A protein and the small-molecule ligand that binds it are described below.
Small molecule (SMILES): CCc1cc(-c2cccnc2)nn1-c1ccc(NC(=O)c2cccnc2)cc1

Binding-site contacts:
Ligand atom C25 contacts residue ASP335 of chain 1.A at 3.2 Å.
Ligand atom N19 contacts residue ARG410 of chain 1.A at 3.3 Å (salt-bridge).
Ligand atom C9 contacts residue MET419 of chain 1.A at 3.6 Å (hydrophobic).
Ligand atom C5 contacts residue PHE267 of chain 1.A at 3.7 Å (hydrophobic).
Ligand atom C18 contacts residue SER407 of chain 1.A at 3.3 Å.
Ligand atom C20 contacts residue TYR466 of chain 1.A at 3.2 Å (hydrophobic).
Ligand atom C22 contacts residue TRP336 of chain 1.A at 3.6 Å (hydrophobic).
Ligand atom C10 contacts residue TYR466 of chain 1.A at 3.2 Å (hydrophobic).
Ligand atom N4 contacts residue TRP525 of chain 1.A at 3.7 Å.
Ligand atom C10 contacts residue HIS524 of chain 1.A at 3.7 Å.
Ligand atom C7 contacts residue LEU408 of chain 1.A at 3.5 Å (hydrophobic).
Ligand atom C11 contacts residue TYR383 of chain 1.A at 3.5 Å (hydrophobic).
Ligand atom C11 contacts residue HIS524 of chain 1.A at 3.7 Å.
Ligand atom C24 contacts residue TRP336 of chain 1.A at 3.6 Å (hydrophobic).
Ligand atom C12 contacts residue LEU408 of chain 1.A at 3.6 Å (hydrophobic).
Ligand atom C21 contacts residue ARG410 of chain 1.A at 3.3 Å.
Ligand atom C2 contacts residue HIS524 of chain 1.A at 3.7 Å.
Ligand atom N27 contacts residue ASP335 of chain 1.A at 3.3 Å (salt-bridge).
Ligand atom C13 contacts residue LEU408 of chain 1.A at 3.6 Å (hydrophobic).
Ligand atom N17 contacts residue ASP335 of chain 1.A at 3.1 Å (salt-bridge).
Ligand atom C15 contacts residue SER407 of chain 1.A at 3.6 Å.
Ligand atom N17 contacts residue TYR466 of chain 1.A at 3.5 Å (h-bond).
Ligand atom C26 contacts residue TRP336 of chain 1.A at 3.6 Å (hydrophobic).
Ligand atom C10 contacts residue PHE267 of chain 1.A at 3.6 Å (hydrophobic).
Ligand atom C14 contacts residue TYR466 of chain 1.A at 3.4 Å (hydrophobic).
Ligand atom C5 contacts residue HIS524 of chain 1.A at 3.6 Å.
Ligand atom C28 contacts residue MET339 of chain 1.A at 3.7 Å (hydrophobic).
Ligand atom N4 contacts residue MET419 of chain 1.A at 3.7 Å.
Ligand atom C7 contacts residue MET419 of chain 1.A at 3.7 Å (hydrophobic).
Ligand atom C6 contacts residue VAL498 of chain 1.A at 3.3 Å (hydrophobic).
Ligand atom O23 contacts residue TYR383 of chain 1.A at 2.6 Å (h-bond).
Ligand atom C11 contacts residue VAL498 of chain 1.A at 3.4 Å (hydrophobic).
Ligand atom O23 contacts residue TYR466 of chain 1.A at 2.8 Å (h-bond).
Ligand atom C18 contacts residue LEU408 of chain 1.A at 3.5 Å (hydrophobic).
Ligand atom C20 contacts residue TYR383 of chain 1.A at 3.6 Å (hydrophobic).
Ligand atom C14 contacts residue ASP335 of chain 1.A at 3.2 Å.
Ligand atom C12 contacts residue LEU428 of chain 1.A at 3.4 Å (hydrophobic).
Ligand atom C10 contacts residue ASP335 of chain 1.A at 3.0 Å.
Ligand atom C3 contacts residue MET419 of chain 1.A at 3.6 Å (hydrophobic).
Ligand atom C15 contacts residue LEU408 of chain 1.A at 3.3 Å (hydrophobic).

Sequence of chain 1.A:
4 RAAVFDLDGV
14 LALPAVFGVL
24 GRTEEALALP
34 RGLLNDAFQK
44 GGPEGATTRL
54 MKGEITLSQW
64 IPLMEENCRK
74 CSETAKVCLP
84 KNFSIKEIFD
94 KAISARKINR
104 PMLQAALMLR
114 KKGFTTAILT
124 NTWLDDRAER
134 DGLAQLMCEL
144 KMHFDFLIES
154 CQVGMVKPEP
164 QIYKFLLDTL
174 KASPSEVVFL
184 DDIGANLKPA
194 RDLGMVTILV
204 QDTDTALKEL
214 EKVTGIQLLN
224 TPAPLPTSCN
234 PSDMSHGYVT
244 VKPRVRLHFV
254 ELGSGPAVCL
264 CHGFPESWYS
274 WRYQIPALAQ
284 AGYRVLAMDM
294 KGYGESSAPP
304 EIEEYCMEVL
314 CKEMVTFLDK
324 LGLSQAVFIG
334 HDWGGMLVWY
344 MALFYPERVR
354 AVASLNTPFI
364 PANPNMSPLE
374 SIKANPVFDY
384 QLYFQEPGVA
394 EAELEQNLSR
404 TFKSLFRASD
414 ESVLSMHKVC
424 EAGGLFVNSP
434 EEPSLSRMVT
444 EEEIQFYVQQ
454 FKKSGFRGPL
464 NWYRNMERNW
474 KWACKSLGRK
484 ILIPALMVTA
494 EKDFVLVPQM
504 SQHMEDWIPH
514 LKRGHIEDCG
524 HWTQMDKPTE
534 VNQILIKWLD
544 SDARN